Binding-site contacts:
Ligand atom O2 contacts residue LYS280 of chain 1.D at 3.2 Å (salt-bridge).
Ligand atom O4 contacts residue THR219 of chain 1.D at 2.8 Å (h-bond).
Ligand atom O2 contacts residue HIS277 of chain 1.D at 2.9 Å (h-bond).
Ligand atom O1 contacts residue LYS280 of chain 1.D at 4.4 Å.
Ligand atom O4 contacts residue LYS280 of chain 1.D at 3.3 Å (salt-bridge).
Ligand atom C1 contacts residue LYS280 of chain 1.D at 4.4 Å.
Ligand atom O1 contacts residue HIS277 of chain 1.D at 3.3 Å.
Ligand atom O1 contacts residue TYR221 of chain 1.D at 4.3 Å.
Ligand atom C2 contacts residue SER220 of chain 1.D at 4.1 Å.
Ligand atom C2 contacts residue TYR221 of chain 1.D at 3.5 Å (hydrophobic).
Ligand atom O4 contacts residue TYR221 of chain 1.D at 3.9 Å.
Ligand atom C2 contacts residue LYS280 of chain 1.D at 3.4 Å.
Ligand atom O3 contacts residue SER220 of chain 1.D at 4.3 Å.
Ligand atom C2 contacts residue HIS277 of chain 1.D at 3.8 Å.
Ligand atom C1 contacts residue TYR221 of chain 1.D at 3.7 Å (hydrophobic).
Ligand atom C1 contacts residue HIS277 of chain 1.D at 3.9 Å.
Ligand atom C2 contacts residue THR219 of chain 1.D at 3.3 Å.
Ligand atom O3 contacts residue GLU222 of chain 1.D at 3.8 Å.
Ligand atom O2 contacts residue TYR221 of chain 1.D at 3.5 Å.
Ligand atom O2 contacts residue THR219 of chain 1.D at 3.1 Å (h-bond).
Ligand atom O4 contacts residue SER220 of chain 1.D at 3.7 Å.
Ligand atom O3 contacts residue TYR221 of chain 1.D at 3.4 Å (h-bond).

A protein and the small-molecule ligand that binds it are described below.
Small molecule (SMILES): O=C([O-])C(=O)[O-]

Sequence of chain 1.D:
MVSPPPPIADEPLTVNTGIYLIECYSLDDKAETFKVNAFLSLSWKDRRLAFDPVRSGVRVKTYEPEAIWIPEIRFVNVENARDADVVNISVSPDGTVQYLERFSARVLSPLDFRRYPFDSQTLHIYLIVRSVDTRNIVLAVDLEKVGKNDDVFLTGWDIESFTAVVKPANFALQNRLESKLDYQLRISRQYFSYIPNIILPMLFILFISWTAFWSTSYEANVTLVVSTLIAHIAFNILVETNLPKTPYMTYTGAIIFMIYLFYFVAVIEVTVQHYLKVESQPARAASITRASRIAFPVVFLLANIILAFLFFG